This protein binds this small molecule.
Small molecule (SMILES): CC(=O)N[C@@H]1[C@@H](O)[C@H](O)[C@@H](CO)O[C@H]1O

Sequence of chain 1.A:
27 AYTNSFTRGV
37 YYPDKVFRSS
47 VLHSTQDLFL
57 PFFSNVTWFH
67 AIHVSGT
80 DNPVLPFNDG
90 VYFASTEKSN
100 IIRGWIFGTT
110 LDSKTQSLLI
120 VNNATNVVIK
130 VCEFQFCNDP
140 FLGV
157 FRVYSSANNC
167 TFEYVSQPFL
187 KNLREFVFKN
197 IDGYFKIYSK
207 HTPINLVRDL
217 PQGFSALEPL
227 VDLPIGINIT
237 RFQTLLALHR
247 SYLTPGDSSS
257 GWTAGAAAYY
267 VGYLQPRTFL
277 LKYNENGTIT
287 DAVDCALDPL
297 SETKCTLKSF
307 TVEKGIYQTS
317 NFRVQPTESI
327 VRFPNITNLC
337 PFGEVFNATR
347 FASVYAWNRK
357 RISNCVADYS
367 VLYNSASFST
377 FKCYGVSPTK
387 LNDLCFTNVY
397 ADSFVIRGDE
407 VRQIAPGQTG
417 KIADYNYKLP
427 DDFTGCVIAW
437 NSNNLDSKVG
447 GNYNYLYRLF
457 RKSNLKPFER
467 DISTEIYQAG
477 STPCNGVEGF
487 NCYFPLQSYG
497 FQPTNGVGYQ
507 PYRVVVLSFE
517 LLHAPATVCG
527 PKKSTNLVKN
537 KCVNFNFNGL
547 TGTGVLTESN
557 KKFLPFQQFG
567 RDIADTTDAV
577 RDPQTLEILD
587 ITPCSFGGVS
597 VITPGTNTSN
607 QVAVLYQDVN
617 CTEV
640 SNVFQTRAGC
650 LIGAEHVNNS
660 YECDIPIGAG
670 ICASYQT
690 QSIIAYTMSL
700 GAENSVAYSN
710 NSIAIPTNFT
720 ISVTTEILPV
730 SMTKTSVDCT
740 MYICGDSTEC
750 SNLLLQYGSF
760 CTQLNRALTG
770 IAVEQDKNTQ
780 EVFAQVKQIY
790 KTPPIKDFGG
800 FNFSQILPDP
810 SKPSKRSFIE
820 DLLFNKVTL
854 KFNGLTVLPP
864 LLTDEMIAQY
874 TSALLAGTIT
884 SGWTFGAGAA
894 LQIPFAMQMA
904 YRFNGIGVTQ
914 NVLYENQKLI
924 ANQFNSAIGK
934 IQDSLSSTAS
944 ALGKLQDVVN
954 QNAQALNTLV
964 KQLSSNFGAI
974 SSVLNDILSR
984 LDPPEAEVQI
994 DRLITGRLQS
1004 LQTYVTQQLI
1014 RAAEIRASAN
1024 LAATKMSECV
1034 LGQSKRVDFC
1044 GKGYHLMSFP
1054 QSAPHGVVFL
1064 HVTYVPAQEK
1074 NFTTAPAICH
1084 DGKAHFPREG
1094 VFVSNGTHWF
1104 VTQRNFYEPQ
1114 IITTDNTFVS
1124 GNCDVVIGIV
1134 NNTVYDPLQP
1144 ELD

Binding-site contacts:
Ligand atom C5 contacts residue ASN657 of chain 1.A at 3.7 Å.
Ligand atom O7 contacts residue ASN657 of chain 1.A at 3.0 Å (h-bond).
Ligand atom C8 contacts residue ASN657 of chain 1.A at 4.3 Å.
Ligand atom C7 contacts residue ASN657 of chain 1.A at 3.2 Å.
Ligand atom C3 contacts residue ASN657 of chain 1.A at 3.8 Å.
Ligand atom C1 contacts residue ASN657 of chain 1.A at 1.4 Å.
Ligand atom C2 contacts residue ASN657 of chain 1.A at 2.5 Å.
Ligand atom C4 contacts residue ASN657 of chain 1.A at 4.2 Å.
Ligand atom N2 contacts residue ASN657 of chain 1.A at 2.9 Å (h-bond).
Ligand atom O5 contacts residue ASN657 of chain 1.A at 2.4 Å (h-bond).